Sequence of chain 1.A:
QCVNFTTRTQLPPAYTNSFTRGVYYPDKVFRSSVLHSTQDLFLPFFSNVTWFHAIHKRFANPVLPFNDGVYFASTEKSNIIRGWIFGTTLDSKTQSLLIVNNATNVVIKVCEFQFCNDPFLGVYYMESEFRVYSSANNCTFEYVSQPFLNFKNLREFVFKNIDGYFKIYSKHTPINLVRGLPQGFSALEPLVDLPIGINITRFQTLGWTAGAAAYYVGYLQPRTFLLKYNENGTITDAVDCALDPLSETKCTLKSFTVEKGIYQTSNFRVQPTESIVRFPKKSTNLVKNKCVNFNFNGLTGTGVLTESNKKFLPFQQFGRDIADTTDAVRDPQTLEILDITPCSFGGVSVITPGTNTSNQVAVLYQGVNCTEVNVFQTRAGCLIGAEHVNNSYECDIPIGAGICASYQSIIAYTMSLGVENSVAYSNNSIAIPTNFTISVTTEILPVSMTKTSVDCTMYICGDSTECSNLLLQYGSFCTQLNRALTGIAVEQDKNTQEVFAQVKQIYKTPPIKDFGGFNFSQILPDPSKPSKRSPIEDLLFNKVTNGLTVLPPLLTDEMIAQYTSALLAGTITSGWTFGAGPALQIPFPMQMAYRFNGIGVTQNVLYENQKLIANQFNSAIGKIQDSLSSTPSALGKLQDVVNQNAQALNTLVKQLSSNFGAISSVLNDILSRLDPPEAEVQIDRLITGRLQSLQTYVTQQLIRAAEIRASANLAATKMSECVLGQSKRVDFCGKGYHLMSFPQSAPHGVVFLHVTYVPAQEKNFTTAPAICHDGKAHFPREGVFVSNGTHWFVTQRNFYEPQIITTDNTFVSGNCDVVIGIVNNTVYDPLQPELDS

Binding-site contacts:
Ligand atom N2 contacts residue ASN282 of chain 1.A at 2.9 Å (h-bond).
Ligand atom C8 contacts residue ASN282 of chain 1.A at 4.4 Å.
Ligand atom O7 contacts residue ASN282 of chain 1.A at 3.4 Å (h-bond).
Ligand atom C7 contacts residue ASN282 of chain 1.A at 3.3 Å.
Ligand atom C8 contacts residue ASN280 of chain 1.A at 3.5 Å.
Ligand atom C7 contacts residue ASN280 of chain 1.A at 3.7 Å.
Ligand atom O7 contacts residue ASN280 of chain 1.A at 3.8 Å.
Ligand atom C5 contacts residue ASN282 of chain 1.A at 3.7 Å.
Ligand atom C7 contacts residue GLU281 of chain 1.A at 3.6 Å.
Ligand atom C4 contacts residue ASN282 of chain 1.A at 4.2 Å.
Ligand atom C3 contacts residue ASN282 of chain 1.A at 3.8 Å.
Ligand atom C1 contacts residue GLU281 of chain 1.A at 3.9 Å.
Ligand atom N2 contacts residue ASN280 of chain 1.A at 4.5 Å.
Ligand atom C8 contacts residue GLU281 of chain 1.A at 3.4 Å.
Ligand atom C2 contacts residue GLU281 of chain 1.A at 3.8 Å.
Ligand atom C3 contacts residue GLU281 of chain 1.A at 4.2 Å.
Ligand atom C1 contacts residue ASN282 of chain 1.A at 1.4 Å.
Ligand atom N2 contacts residue GLU281 of chain 1.A at 2.8 Å (salt-bridge).
Ligand atom O5 contacts residue ASN282 of chain 1.A at 2.4 Å (h-bond).
Ligand atom O6 contacts residue LYS558 of chain 1.C at 3.4 Å (salt-bridge).
Ligand atom C2 contacts residue ASN282 of chain 1.A at 2.5 Å.
Ligand atom O6 contacts residue ASN282 of chain 1.A at 4.2 Å.

The small molecule below binds the protein below.
Small molecule (SMILES): CC(=O)N[C@@H]1[C@@H](O)[C@H](O)[C@@H](CO)O[C@H]1O

Sequence of chain 1.C:
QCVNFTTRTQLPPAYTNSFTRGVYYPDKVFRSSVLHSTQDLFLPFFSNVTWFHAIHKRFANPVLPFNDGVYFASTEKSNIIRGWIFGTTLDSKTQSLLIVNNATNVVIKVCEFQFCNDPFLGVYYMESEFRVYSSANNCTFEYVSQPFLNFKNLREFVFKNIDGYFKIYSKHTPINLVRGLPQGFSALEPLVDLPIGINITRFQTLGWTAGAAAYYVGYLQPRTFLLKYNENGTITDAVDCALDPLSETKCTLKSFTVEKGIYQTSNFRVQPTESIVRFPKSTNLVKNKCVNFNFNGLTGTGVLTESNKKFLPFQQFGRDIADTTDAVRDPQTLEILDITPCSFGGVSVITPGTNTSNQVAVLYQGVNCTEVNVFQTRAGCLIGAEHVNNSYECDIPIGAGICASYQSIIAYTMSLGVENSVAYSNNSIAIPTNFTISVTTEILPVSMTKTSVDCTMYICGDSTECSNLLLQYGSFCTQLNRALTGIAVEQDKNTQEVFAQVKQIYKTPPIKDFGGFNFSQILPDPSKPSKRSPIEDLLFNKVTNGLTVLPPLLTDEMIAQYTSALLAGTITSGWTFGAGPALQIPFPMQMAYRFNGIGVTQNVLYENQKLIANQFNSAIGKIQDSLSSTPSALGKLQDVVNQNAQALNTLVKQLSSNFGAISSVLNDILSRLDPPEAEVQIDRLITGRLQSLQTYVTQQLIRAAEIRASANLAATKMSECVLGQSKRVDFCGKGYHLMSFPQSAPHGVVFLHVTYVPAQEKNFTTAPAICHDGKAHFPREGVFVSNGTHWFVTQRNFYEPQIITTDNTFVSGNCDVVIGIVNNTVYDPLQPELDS